Binding-site contacts:
Ligand atom C16 contacts residue SER307 of chain 1.A at 3.6 Å.
Ligand atom C1 contacts residue SER307 of chain 1.A at 3.8 Å.
Ligand atom C18 contacts residue PHE311 of chain 1.A at 3.5 Å (hydrophobic).
Ligand atom C11 contacts residue VAL249 of chain 1.A at 3.7 Å (hydrophobic).
Ligand atom C23 contacts residue ASN441 of chain 1.A at 3.5 Å.
Ligand atom C9 contacts residue HIS390 of chain 1.A at 3.6 Å.
Ligand atom C17 contacts residue TYR314 of chain 1.A at 3.5 Å (hydrophobic).
Ligand atom C20 contacts residue PHE311 of chain 1.A at 3.6 Å (hydrophobic).
Ligand atom C12 contacts residue MET445 of chain 1.A at 3.8 Å (hydrophobic).
Ligand atom C8 contacts residue HIS390 of chain 1.A at 3.2 Å.
Ligand atom N3 contacts residue HIS390 of chain 1.A at 2.8 Å (h-bond).
Ligand atom C8 contacts residue ASN441 of chain 1.A at 3.3 Å.
Ligand atom C7 contacts residue HIS390 of chain 1.A at 3.3 Å.
Ligand atom C21 contacts residue VAL249 of chain 1.A at 3.8 Å (hydrophobic).
Ligand atom C12 contacts residue LEU245 of chain 1.A at 3.8 Å (hydrophobic).
Ligand atom C14 contacts residue THR448 of chain 1.A at 3.3 Å.
Ligand atom C7 contacts residue MET445 of chain 1.A at 3.8 Å (hydrophobic).
Ligand atom C21 contacts residue THR386 of chain 1.A at 3.7 Å.
Ligand atom C10 contacts residue ILE328 of chain 1.A at 3.7 Å (hydrophobic).
Ligand atom C16 contacts residue LEU442 of chain 1.A at 3.7 Å (hydrophobic).
Ligand atom C2 contacts residue ASP304 of chain 1.A at 3.8 Å.
Ligand atom N5 contacts residue TRP201 of chain 1.A at 3.6 Å.
Ligand atom C18 contacts residue ILE309 of chain 1.A at 3.8 Å (hydrophobic).
Ligand atom C22 contacts residue THR386 of chain 1.A at 3.3 Å.
Ligand atom C21 contacts residue VAL383 of chain 1.A at 3.6 Å (hydrophobic).
Ligand atom C15 contacts residue MET150 of chain 1.A at 3.5 Å (hydrophobic).
Ligand atom N1 contacts residue TYR314 of chain 1.A at 3.8 Å.
Ligand atom C13 contacts residue PHE194 of chain 1.A at 3.5 Å (hydrophobic).
Ligand atom C19 contacts residue MET246 of chain 1.A at 3.8 Å (hydrophobic).
Ligand atom N5 contacts residue TYR314 of chain 1.A at 2.8 Å (h-bond).
Ligand atom N2 contacts residue HIS390 of chain 1.A at 3.1 Å (h-bond).
Ligand atom C17 contacts residue TRP201 of chain 1.A at 3.7 Å (hydrophobic).
Ligand atom C4 contacts residue SER307 of chain 1.A at 3.8 Å.
Ligand atom C18 contacts residue TYR314 of chain 1.A at 3.4 Å (hydrophobic).
Ligand atom C22 contacts residue VAL249 of chain 1.A at 3.6 Å (hydrophobic).
Ligand atom C15 contacts residue SER307 of chain 1.A at 3.6 Å.
Ligand atom C8 contacts residue MET445 of chain 1.A at 3.6 Å (hydrophobic).
Ligand atom C9 contacts residue THR386 of chain 1.A at 3.7 Å.
Ligand atom C23 contacts residue GLU438 of chain 1.A at 3.4 Å.
Ligand atom C2 contacts residue GLU438 of chain 1.A at 3.7 Å.

This protein binds this small molecule.
Small molecule (SMILES): Cc1nn(-c2ccccc2)c(C)c1/C=N/N1CCN(Cc2ccccc2)CC1

Sequence of chain 1.A:
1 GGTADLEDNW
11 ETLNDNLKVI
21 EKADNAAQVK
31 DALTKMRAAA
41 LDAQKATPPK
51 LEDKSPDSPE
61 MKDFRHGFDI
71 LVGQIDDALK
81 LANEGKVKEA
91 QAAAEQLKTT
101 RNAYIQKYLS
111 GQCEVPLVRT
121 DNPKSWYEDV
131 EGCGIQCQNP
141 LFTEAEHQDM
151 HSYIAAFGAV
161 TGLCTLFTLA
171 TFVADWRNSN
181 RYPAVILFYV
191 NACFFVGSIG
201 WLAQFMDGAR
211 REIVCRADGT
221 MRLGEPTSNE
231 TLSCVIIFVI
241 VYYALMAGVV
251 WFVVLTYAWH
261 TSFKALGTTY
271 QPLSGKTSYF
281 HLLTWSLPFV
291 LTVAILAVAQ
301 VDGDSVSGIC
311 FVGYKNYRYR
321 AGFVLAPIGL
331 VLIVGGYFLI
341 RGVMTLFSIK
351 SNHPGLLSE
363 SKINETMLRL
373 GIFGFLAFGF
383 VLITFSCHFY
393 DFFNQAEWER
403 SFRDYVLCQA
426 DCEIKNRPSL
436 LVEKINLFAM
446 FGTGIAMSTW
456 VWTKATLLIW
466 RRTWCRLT